Binding-site contacts:
Ligand atom O5 contacts residue ASN9 of chain 1.E at 2.4 Å (h-bond).
Ligand atom C2 contacts residue ASN9 of chain 1.E at 2.5 Å.
Ligand atom C3 contacts residue ASN9 of chain 1.E at 3.8 Å.
Ligand atom O7 contacts residue ASN9 of chain 1.E at 3.7 Å.
Ligand atom C7 contacts residue ASN9 of chain 1.E at 3.5 Å.
Ligand atom N2 contacts residue ASN9 of chain 1.E at 2.9 Å (h-bond).
Ligand atom C5 contacts residue ASN9 of chain 1.E at 3.7 Å.
Ligand atom C4 contacts residue ASN9 of chain 1.E at 4.2 Å.
Ligand atom C1 contacts residue ASN9 of chain 1.E at 1.4 Å.

The protein below binds the small molecule below.
Small molecule (SMILES): CC(=O)N[C@@H]1[C@@H](O)[C@H](O)[C@@H](CO)O[C@H]1O

Sequence of chain 1.E:
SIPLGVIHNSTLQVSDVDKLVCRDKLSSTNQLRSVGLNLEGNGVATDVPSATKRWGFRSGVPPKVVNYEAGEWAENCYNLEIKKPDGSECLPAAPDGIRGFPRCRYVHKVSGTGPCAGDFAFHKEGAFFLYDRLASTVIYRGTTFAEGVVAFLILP